Binding-site contacts:
Ligand atom C11 contacts residue THR129 of chain 3.A at 3.9 Å.
Ligand atom C8 contacts residue TYR92 of chain 3.A at 3.9 Å (hydrophobic).
Ligand atom C5 contacts residue THR129 of chain 3.A at 3.6 Å.
Ligand atom O3 contacts residue ARG216 of chain 3.A at 4.1 Å.
Ligand atom C1 contacts residue SER130 of chain 3.A at 3.5 Å.
Ligand atom C11 contacts residue THR149 of chain 3.A at 3.5 Å.
Ligand atom C9 contacts residue ASP184 of chain 3.A at 3.3 Å.
Ligand atom O10 contacts residue PRO188 of chain 3.A at 3.7 Å.
Ligand atom O9 contacts residue TYR92 of chain 3.A at 3.2 Å (h-bond).
Ligand atom O7 contacts residue PRO188 of chain 3.A at 3.5 Å.
Ligand atom O2 contacts residue ASN219 of chain 3.A at 2.5 Å (h-bond).
Ligand atom C8 contacts residue ASP184 of chain 3.A at 3.5 Å.
Ligand atom O9 contacts residue ASP184 of chain 3.A at 2.7 Å (salt-bridge).
Ligand atom C4 contacts residue THR129 of chain 3.A at 3.2 Å.
Ligand atom C11 contacts residue GLY128 of chain 3.A at 3.7 Å.
Ligand atom O8 contacts residue ASP184 of chain 3.A at 4.1 Å.
Ligand atom C2 contacts residue ASN219 of chain 3.A at 3.6 Å.
Ligand atom O1B contacts residue SER131 of chain 3.A at 2.8 Å (h-bond).
Ligand atom O1B contacts residue SER130 of chain 3.A at 3.3 Å (h-bond).
Ligand atom C9 contacts residue TRP147 of chain 3.A at 4.1 Å (hydrophobic).
Ligand atom O1A contacts residue ILE220 of chain 3.A at 3.8 Å.
Ligand atom C1 contacts residue SER131 of chain 3.A at 4.0 Å.
Ligand atom C9 contacts residue TYR92 of chain 3.A at 3.6 Å (hydrophobic).
Ligand atom C10 contacts residue THR129 of chain 3.A at 3.9 Å.
Ligand atom C3 contacts residue ASN219 of chain 3.A at 3.9 Å.
Ligand atom C7 contacts residue TRP147 of chain 3.A at 3.8 Å (hydrophobic).
Ligand atom C11 contacts residue TRP147 of chain 3.A at 3.8 Å (hydrophobic).
Ligand atom O7 contacts residue PHE187 of chain 3.A at 3.8 Å.
Ligand atom O10 contacts residue PHE187 of chain 3.A at 4.0 Å.
Ligand atom O8 contacts residue TRP147 of chain 3.A at 3.9 Å.
Ligand atom C1 contacts residue SER131 of chain 3.A at 3.9 Å.
Ligand atom O1A contacts residue SER130 of chain 3.A at 3.0 Å (h-bond).
Ligand atom O9 contacts residue HIS177 of chain 3.A at 3.2 Å (h-bond).
Ligand atom C9 contacts residue HIS177 of chain 3.A at 3.3 Å.
Ligand atom N5 contacts residue THR129 of chain 3.A at 2.9 Å (h-bond).
Ligand atom O4 contacts residue THR129 of chain 3.A at 3.4 Å (h-bond).
Ligand atom O8 contacts residue TYR92 of chain 3.A at 2.9 Å (h-bond).
Ligand atom O3 contacts residue ASN219 of chain 3.A at 3.1 Å (h-bond).
Ligand atom O9 contacts residue SER222 of chain 3.A at 3.0 Å (h-bond).
Ligand atom C8 contacts residue TRP147 of chain 3.A at 4.1 Å (hydrophobic).

A small-molecule ligand and the protein it binds are described below.
Small molecule (SMILES): CC(=O)N[C@H]1[C@H]([C@H](O)[C@H](O)CO)O[C@@](OC[C@H]2O[C@@H](O)[C@H](O)[C@@H](O)[C@H]2O)(C(=O)O)C[C@@H]1O

Sequence of chain 3.A:
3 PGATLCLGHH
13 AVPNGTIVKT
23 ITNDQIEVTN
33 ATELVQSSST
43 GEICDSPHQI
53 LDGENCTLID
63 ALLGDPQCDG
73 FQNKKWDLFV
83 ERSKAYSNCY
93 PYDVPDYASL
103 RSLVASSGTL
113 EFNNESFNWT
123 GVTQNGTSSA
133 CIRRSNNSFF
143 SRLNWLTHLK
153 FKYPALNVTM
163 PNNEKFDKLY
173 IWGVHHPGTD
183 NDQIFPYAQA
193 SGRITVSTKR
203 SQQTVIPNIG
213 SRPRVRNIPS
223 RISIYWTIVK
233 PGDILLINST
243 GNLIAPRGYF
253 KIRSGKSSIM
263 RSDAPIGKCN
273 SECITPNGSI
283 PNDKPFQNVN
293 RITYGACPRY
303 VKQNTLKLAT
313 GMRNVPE